The protein below binds the small molecule below.
Small molecule (SMILES): CCCCCCCCCCO[C@@H]1O[C@H](CO)[C@@H](O[C@H]2O[C@H](CO)[C@@H](O)[C@H](O)[C@H]2O)[C@H](O)[C@H]1O

Sequence of chain 1.N:
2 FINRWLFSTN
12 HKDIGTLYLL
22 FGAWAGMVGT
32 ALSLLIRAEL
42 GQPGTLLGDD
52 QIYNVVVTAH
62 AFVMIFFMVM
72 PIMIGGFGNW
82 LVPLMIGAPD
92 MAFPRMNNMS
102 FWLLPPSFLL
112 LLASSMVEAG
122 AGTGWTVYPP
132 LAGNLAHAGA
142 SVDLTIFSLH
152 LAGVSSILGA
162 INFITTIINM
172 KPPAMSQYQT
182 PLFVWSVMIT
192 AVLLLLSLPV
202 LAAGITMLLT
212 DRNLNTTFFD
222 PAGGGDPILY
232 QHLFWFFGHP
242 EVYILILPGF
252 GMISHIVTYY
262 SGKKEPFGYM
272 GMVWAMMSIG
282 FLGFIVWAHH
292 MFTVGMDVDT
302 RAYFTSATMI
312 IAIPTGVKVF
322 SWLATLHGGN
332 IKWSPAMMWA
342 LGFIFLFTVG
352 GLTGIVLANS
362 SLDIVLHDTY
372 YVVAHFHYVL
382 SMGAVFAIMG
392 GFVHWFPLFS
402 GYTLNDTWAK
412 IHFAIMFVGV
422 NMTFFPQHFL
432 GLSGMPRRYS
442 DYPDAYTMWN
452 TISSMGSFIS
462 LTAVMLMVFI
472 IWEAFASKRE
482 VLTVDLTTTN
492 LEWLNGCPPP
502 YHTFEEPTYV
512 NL

Binding-site contacts:
Ligand atom C40 contacts residue TRP409 of chain 1.N at 4.2 Å (hydrophobic).
Ligand atom C25 contacts residue PRO12 of chain 1.Z at 3.9 Å (hydrophobic).
Ligand atom C28 contacts residue DMU1 of chain 1.YC at 4.1 Å.
Ligand atom C40 contacts residue GLN15 of chain 1.Z at 3.9 Å.
Ligand atom C25 contacts residue DMU1 of chain 1.YC at 4.2 Å.
Ligand atom C31 contacts residue GLN15 of chain 1.Z at 4.2 Å.
Ligand atom C25 contacts residue PHE9 of chain 1.X at 4.4 Å (hydrophobic).
Ligand atom C28 contacts residue GLN15 of chain 1.Z at 3.9 Å.
Ligand atom C34 contacts residue DMU1 of chain 1.YC at 3.9 Å.
Ligand atom C31 contacts residue PRO12 of chain 1.Z at 3.6 Å (hydrophobic).
Ligand atom C40 contacts residue ALA16 of chain 1.Z at 4.1 Å (hydrophobic).
Ligand atom C43 contacts residue ALA16 of chain 1.Z at 4.5 Å (hydrophobic).
Ligand atom C28 contacts residue PRO12 of chain 1.Z at 4.5 Å (hydrophobic).
Ligand atom C43 contacts residue DMU1 of chain 1.YC at 4.5 Å.
Ligand atom C34 contacts residue PRO12 of chain 1.Z at 4.5 Å (hydrophobic).
Ligand atom C22 contacts residue DMU1 of chain 1.YC at 3.5 Å.
Ligand atom C28 contacts residue PHE9 of chain 1.X at 4.2 Å (hydrophobic).
Ligand atom C37 contacts residue GLN15 of chain 1.Z at 4.5 Å.
Ligand atom C22 contacts residue GLN15 of chain 1.Z at 3.6 Å.
Ligand atom C25 contacts residue GLN15 of chain 1.Z at 3.9 Å.
Ligand atom C31 contacts residue PHE9 of chain 1.X at 4.4 Å (hydrophobic).
Ligand atom C34 contacts residue GLN15 of chain 1.Z at 4.0 Å.
Ligand atom C40 contacts residue PRO12 of chain 1.Z at 3.9 Å (hydrophobic).
Ligand atom C37 contacts residue PRO12 of chain 1.Z at 3.8 Å (hydrophobic).
Ligand atom C34 contacts residue TRP409 of chain 1.N at 4.3 Å (hydrophobic).

Sequence of chain 1.Z:
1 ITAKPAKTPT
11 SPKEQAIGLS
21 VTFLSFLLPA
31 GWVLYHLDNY

Sequence of chain 1.X:
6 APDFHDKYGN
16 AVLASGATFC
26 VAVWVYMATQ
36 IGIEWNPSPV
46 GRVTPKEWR